Binding-site contacts:
Ligand atom C26 contacts residue ARG86 of chain 1.B at 4.2 Å.
Ligand atom N7 contacts residue TRP30 of chain 1.B at 3.2 Å.
Ligand atom C6 contacts residue TRP76 of chain 1.B at 3.8 Å (hydrophobic).
Ligand atom C16 contacts residue TRP30 of chain 1.B at 3.5 Å (hydrophobic).
Ligand atom C6 contacts residue TRP30 of chain 1.B at 3.9 Å (hydrophobic).
Ligand atom O9 contacts residue TRP30 of chain 1.B at 3.3 Å.
Ligand atom C1 contacts residue TRP140 of chain 1.B at 3.9 Å (hydrophobic).
Ligand atom C3 contacts residue HIS174 of chain 1.B at 4.0 Å.
Ligand atom O13 contacts residue TRP76 of chain 1.B at 3.0 Å (h-bond).
Ligand atom C4 contacts residue TRP30 of chain 1.B at 3.5 Å (hydrophobic).
Ligand atom N3 contacts residue TRP76 of chain 1.B at 3.9 Å.
Ligand atom N1 contacts residue TRP30 of chain 1.B at 3.7 Å.
Ligand atom O13 contacts residue TRP140 of chain 1.B at 4.0 Å.
Ligand atom O13 contacts residue PRO74 of chain 1.B at 4.2 Å.
Ligand atom N3 contacts residue GLU77 of chain 1.B at 2.9 Å (salt-bridge).
Ligand atom C22 contacts residue TRP30 of chain 1.B at 3.3 Å (hydrophobic).
Ligand atom N5 contacts residue TRP30 of chain 1.B at 3.8 Å.
Ligand atom C25 contacts residue ARG86 of chain 1.B at 3.5 Å.
Ligand atom O18 contacts residue ARG131 of chain 1.B at 3.7 Å.
Ligand atom O3 contacts residue ASN129 of chain 1.B at 4.1 Å.
Ligand atom C2 contacts residue TRP140 of chain 1.B at 3.3 Å (hydrophobic).
Ligand atom C20 contacts residue GLU77 of chain 1.B at 3.7 Å.
Ligand atom C20 contacts residue TRP30 of chain 1.B at 3.5 Å (hydrophobic).
Ligand atom C27 contacts residue TRP30 of chain 1.B at 3.4 Å (hydrophobic).
Ligand atom O13 contacts residue MET75 of chain 1.B at 3.3 Å.
Ligand atom O13 contacts residue TRP30 of chain 1.B at 3.5 Å.
Ligand atom O13 contacts residue GLU77 of chain 1.B at 3.7 Å.
Ligand atom C6 contacts residue GLU77 of chain 1.B at 3.6 Å.
Ligand atom N9 contacts residue TRP30 of chain 1.B at 3.5 Å (h-bond).
Ligand atom N1 contacts residue GLU77 of chain 1.B at 2.9 Å (salt-bridge).
Ligand atom O1 contacts residue ARG131 of chain 1.B at 3.0 Å (salt-bridge).
Ligand atom C20 contacts residue TRP76 of chain 1.B at 3.4 Å (hydrophobic).
Ligand atom N1 contacts residue TRP76 of chain 1.B at 3.1 Å.
Ligand atom C3 contacts residue TRP140 of chain 1.B at 3.9 Å (hydrophobic).
Ligand atom O3 contacts residue ARG131 of chain 1.B at 3.8 Å.
Ligand atom P2 contacts residue ARG131 of chain 1.B at 4.0 Å.
Ligand atom C12 contacts residue TRP30 of chain 1.B at 3.5 Å (hydrophobic).
Ligand atom C24 contacts residue ARG86 of chain 1.B at 3.9 Å.
Ligand atom N1 contacts residue MET75 of chain 1.B at 4.2 Å.
Ligand atom C27 contacts residue TRP140 of chain 1.B at 4.0 Å (hydrophobic).

Sequence of chain 1.B:
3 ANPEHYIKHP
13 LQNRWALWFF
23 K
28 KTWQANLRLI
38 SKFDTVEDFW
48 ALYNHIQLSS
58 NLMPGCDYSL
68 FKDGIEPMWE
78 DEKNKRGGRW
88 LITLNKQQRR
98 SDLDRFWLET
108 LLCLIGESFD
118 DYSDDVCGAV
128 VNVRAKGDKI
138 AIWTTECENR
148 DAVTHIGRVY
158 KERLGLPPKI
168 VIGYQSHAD

This protein binds this small molecule.
Small molecule (SMILES): Nc1nc2c(ncn2[C@@H]2O[C@H](COP(=O)([O-])OP(=O)([O-])OP(=O)([O-])OC[C@H]3O[C@@H](n4c[n+](Cc5ccccc5)c5c(=O)nc(N)[nH]c54)[C@H](O)[C@@H]3O)[C@@H](O)[C@H]2O)c(=O)[nH]1